Binding-site contacts:
Ligand atom C3 contacts residue CA1 of chain 1.R at 3.4 Å.
Ligand atom C1 contacts residue SER23 of chain 1.C at 3.3 Å.
Ligand atom O4 contacts residue ASP105 of chain 1.C at 3.8 Å.
Ligand atom C4 contacts residue CA1 of chain 1.R at 3.4 Å.
Ligand atom C2 contacts residue ASP105 of chain 1.C at 3.2 Å.
Ligand atom O3 contacts residue ASP100 of chain 1.C at 2.5 Å (salt-bridge).
Ligand atom O3 contacts residue ASP102 of chain 1.C at 3.0 Å (salt-bridge).
Ligand atom O2 contacts residue ASP105 of chain 1.C at 3.1 Å (salt-bridge).
Ligand atom O6 contacts residue THR99 of chain 1.C at 3.8 Å.
Ligand atom O3 contacts residue CA1 of chain 1.Q at 2.5 Å.
Ligand atom O2 contacts residue ASP97 of chain 1.C at 2.6 Å (salt-bridge).
Ligand atom O2 contacts residue CA1 of chain 1.Q at 2.5 Å.
Ligand atom O2 contacts residue GLU96 of chain 1.C at 3.4 Å (salt-bridge).
Ligand atom C2 contacts residue ASP97 of chain 1.C at 3.4 Å.
Ligand atom O4 contacts residue SER24 of chain 1.C at 3.8 Å.
Ligand atom O6 contacts residue ASP100 of chain 1.C at 3.4 Å.
Ligand atom C3 contacts residue ASP100 of chain 1.C at 3.2 Å.
Ligand atom O2 contacts residue ASP100 of chain 1.C at 3.7 Å.
Ligand atom C2 contacts residue ASP97 of chain 1.C at 3.6 Å.
Ligand atom C2 contacts residue CA1 of chain 1.R at 3.8 Å.
Ligand atom C2 contacts residue SER23 of chain 1.C at 3.7 Å.
Ligand atom O4 contacts residue ASN22 of chain 1.C at 3.0 Å (h-bond).
Ligand atom C4 contacts residue GLY115 of chain 1.A at 3.5 Å.
Ligand atom O3 contacts residue ASP97 of chain 1.C at 3.8 Å.
Ligand atom C3 contacts residue SER24 of chain 1.C at 3.6 Å.
Ligand atom O3 contacts residue CA1 of chain 1.R at 2.5 Å.
Ligand atom C1 contacts residue ASP97 of chain 1.C at 3.5 Å.
Ligand atom O3 contacts residue ASP105 of chain 1.C at 3.0 Å (salt-bridge).
Ligand atom O4 contacts residue CA1 of chain 1.R at 2.5 Å.
Ligand atom O5 contacts residue SER23 of chain 1.C at 3.4 Å (h-bond).
Ligand atom O4 contacts residue SER23 of chain 1.C at 3.4 Å.
Ligand atom C3 contacts residue CA1 of chain 1.Q at 3.4 Å.
Ligand atom O5 contacts residue SER24 of chain 1.C at 3.0 Å (h-bond).
Ligand atom O4 contacts residue GLY115 of chain 1.A at 2.6 Å (h-bond).
Ligand atom C2 contacts residue CA1 of chain 1.Q at 3.3 Å.
Ligand atom C3 contacts residue ASP105 of chain 1.C at 3.7 Å.
Ligand atom C6 contacts residue SER24 of chain 1.C at 3.5 Å.
Ligand atom C6 contacts residue ASP100 of chain 1.C at 3.6 Å.
Ligand atom C6 contacts residue GLY115 of chain 1.A at 3.8 Å.
Ligand atom O2 contacts residue ASP97 of chain 1.C at 2.7 Å (salt-bridge).

Sequence of chain 1.A:
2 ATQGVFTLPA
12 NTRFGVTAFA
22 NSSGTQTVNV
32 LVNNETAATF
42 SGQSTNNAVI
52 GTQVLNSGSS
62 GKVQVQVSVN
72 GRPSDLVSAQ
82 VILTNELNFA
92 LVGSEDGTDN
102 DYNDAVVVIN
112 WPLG

The small molecule below binds the protein below.
Small molecule (SMILES): C[C@@H]1O[C@@H](O[C@@H]2[C@@H](O)[C@H](O)O[C@H](CO)[C@H]2O[C@@H]2O[C@H](CO)[C@H](O)[C@H](O)[C@H]2O)[C@@H](O)[C@H](O)[C@@H]1O

Sequence of chain 1.C:
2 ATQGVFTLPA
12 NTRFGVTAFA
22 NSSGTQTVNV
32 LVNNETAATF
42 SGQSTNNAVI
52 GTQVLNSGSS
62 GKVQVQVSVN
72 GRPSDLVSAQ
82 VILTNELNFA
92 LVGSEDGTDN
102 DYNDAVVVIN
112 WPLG